Binding-site contacts:
Ligand atom N5 contacts residue VAL131 of chain 1.E at 3.0 Å (h-bond).
Ligand atom O8 contacts residue TYR91 of chain 1.E at 2.8 Å (h-bond).
Ligand atom C4 contacts residue VAL131 of chain 1.E at 3.2 Å (hydrophobic).
Ligand atom O10 contacts residue LEU190 of chain 1.E at 3.2 Å.
Ligand atom O1A contacts residue THR132 of chain 1.E at 3.3 Å.
Ligand atom C8 contacts residue GLN222 of chain 1.E at 3.9 Å.
Ligand atom O1B contacts residue THR132 of chain 1.E at 2.6 Å (h-bond).
Ligand atom C6 contacts residue GLN222 of chain 1.E at 3.7 Å.
Ligand atom O4 contacts residue ASP221 of chain 1.E at 2.6 Å (salt-bridge).
Ligand atom O4 contacts residue GLN222 of chain 1.E at 3.8 Å.
Ligand atom O2 contacts residue LYS218 of chain 1.E at 3.3 Å (salt-bridge).
Ligand atom C7 contacts residue ASP186 of chain 1.E at 3.8 Å.
Ligand atom C2 contacts residue ASP186 of chain 1.E at 3.8 Å.
Ligand atom O1B contacts residue ALA133 of chain 1.E at 3.7 Å.
Ligand atom N2 contacts residue ASP186 of chain 1.E at 3.0 Å (salt-bridge).
Ligand atom C1 contacts residue ALA133 of chain 1.E at 3.6 Å (hydrophobic).
Ligand atom C8 contacts residue SER189 of chain 1.E at 3.5 Å.
Ligand atom C4 contacts residue ASP221 of chain 1.E at 3.3 Å.
Ligand atom O8 contacts residue GLN222 of chain 1.E at 2.9 Å (h-bond).
Ligand atom C2 contacts residue LYS218 of chain 1.E at 3.8 Å.
Ligand atom C9 contacts residue HIS179 of chain 1.E at 3.5 Å.
Ligand atom O1B contacts residue GLN222 of chain 1.E at 3.0 Å (h-bond).
Ligand atom C8 contacts residue ASP186 of chain 1.E at 3.7 Å.
Ligand atom O8 contacts residue TRP149 of chain 1.E at 3.6 Å.
Ligand atom C11 contacts residue GLY130 of chain 1.E at 3.7 Å.
Ligand atom O3 contacts residue LYS218 of chain 1.E at 3.0 Å (salt-bridge).
Ligand atom C5 contacts residue VAL131 of chain 1.E at 3.6 Å (hydrophobic).
Ligand atom C11 contacts residue TRP149 of chain 1.E at 3.8 Å (hydrophobic).
Ligand atom C3 contacts residue ASP221 of chain 1.E at 3.4 Å.
Ligand atom O9 contacts residue HIS179 of chain 1.E at 3.1 Å (h-bond).
Ligand atom C1 contacts residue THR132 of chain 1.E at 3.5 Å.
Ligand atom O1A contacts residue ALA133 of chain 1.E at 2.7 Å (h-bond).
Ligand atom O3 contacts residue ASP221 of chain 1.E at 2.8 Å (salt-bridge).
Ligand atom C9 contacts residue TYR91 of chain 1.E at 3.6 Å (hydrophobic).
Ligand atom O4 contacts residue VAL131 of chain 1.E at 3.5 Å (h-bond).
Ligand atom C1 contacts residue GLN222 of chain 1.E at 3.8 Å.
Ligand atom O9 contacts residue TYR91 of chain 1.E at 3.0 Å (h-bond).
Ligand atom C8 contacts residue TYR91 of chain 1.E at 3.8 Å (hydrophobic).
Ligand atom C10 contacts residue LEU190 of chain 1.E at 3.8 Å (hydrophobic).
Ligand atom O9 contacts residue PRO182 of chain 1.E at 3.6 Å.

Sequence of chain 1.E:
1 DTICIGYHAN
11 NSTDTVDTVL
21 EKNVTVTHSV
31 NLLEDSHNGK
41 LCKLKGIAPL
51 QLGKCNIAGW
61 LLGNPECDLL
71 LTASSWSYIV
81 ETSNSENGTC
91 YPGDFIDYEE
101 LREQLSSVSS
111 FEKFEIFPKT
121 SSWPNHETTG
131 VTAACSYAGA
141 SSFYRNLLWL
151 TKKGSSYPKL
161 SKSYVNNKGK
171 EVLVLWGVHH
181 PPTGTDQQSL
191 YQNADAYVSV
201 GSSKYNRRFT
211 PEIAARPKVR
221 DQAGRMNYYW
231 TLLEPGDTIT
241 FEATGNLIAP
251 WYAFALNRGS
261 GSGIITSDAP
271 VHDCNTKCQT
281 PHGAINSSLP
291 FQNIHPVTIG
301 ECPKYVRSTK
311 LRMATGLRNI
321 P

The protein below binds the small molecule below.
Small molecule (SMILES): CC(=O)N[C@@H]1[C@@H](O)[C@H](O[C@@H]2O[C@H](CO[C@]3(C(=O)O)C[C@H](O)[C@@H](NC(C)=O)[C@H]([C@H](O)[C@H](O)CO)O3)[C@H](O)[C@H](O)[C@H]2O)[C@@H](CO)O[C@H]1O